Binding-site contacts:
Ligand atom CBA contacts residue MG1 of chain 1.M at 3.0 Å.
Ligand atom CAX contacts residue ASP188 of chain 1.A at 3.8 Å.
Ligand atom OAH contacts residue MG1 of chain 1.M at 2.2 Å.
Ligand atom CAW contacts residue PRO217 of chain 1.A at 3.6 Å (hydrophobic).
Ligand atom OAF contacts residue TYR215 of chain 1.A at 3.3 Å.
Ligand atom OAD contacts residue MG1 of chain 1.L at 2.1 Å.
Ligand atom OAH contacts residue MG1 of chain 1.L at 2.1 Å.
Ligand atom CBA contacts residue GLU224 of chain 1.A at 3.5 Å.
Ligand atom OAH contacts residue GLU224 of chain 1.A at 3.0 Å (salt-bridge).
Ligand atom CAL contacts residue PRO217 of chain 1.A at 3.9 Å (hydrophobic).
Ligand atom CAM contacts residue PRO217 of chain 1.A at 3.5 Å (hydrophobic).
Ligand atom CBB contacts residue GLU224 of chain 1.A at 3.8 Å.
Ligand atom CAV contacts residue PRO217 of chain 1.A at 3.6 Å (hydrophobic).
Ligand atom OAG contacts residue PRO217 of chain 1.A at 3.1 Å.
Ligand atom CBB contacts residue MG1 of chain 1.M at 3.3 Å.
Ligand atom OAD contacts residue ASP188 of chain 1.A at 2.8 Å (salt-bridge).
Ligand atom CAT contacts residue MG1 of chain 1.L at 2.9 Å.
Ligand atom CAN contacts residue GLY190 of chain 1.A at 3.9 Å.
Ligand atom CAC contacts residue TYR215 of chain 1.A at 3.2 Å (hydrophobic).
Ligand atom OAH contacts residue ASP131 of chain 1.A at 3.1 Å (salt-bridge).
Ligand atom CAX contacts residue MG1 of chain 1.L at 3.0 Å.
Ligand atom CAT contacts residue ASP188 of chain 1.A at 3.2 Å.
Ligand atom CAY contacts residue PRO217 of chain 1.A at 3.9 Å (hydrophobic).
Ligand atom CLAJ contacts residue PRO217 of chain 1.A at 3.5 Å.
Ligand atom OAF contacts residue PRO217 of chain 1.A at 3.7 Å.
Ligand atom CAZ contacts residue ASP188 of chain 1.A at 3.6 Å.
Ligand atom CLAJ contacts residue GLU224 of chain 1.A at 3.6 Å.
Ligand atom CBA contacts residue PRO217 of chain 1.A at 3.8 Å (hydrophobic).
Ligand atom CAR contacts residue TYR215 of chain 1.A at 3.8 Å (hydrophobic).
Ligand atom CLAJ contacts residue GLN218 of chain 1.A at 3.7 Å.
Ligand atom FAI contacts residue GLN218 of chain 1.A at 3.5 Å.
Ligand atom OAH contacts residue ASP188 of chain 1.A at 3.3 Å (salt-bridge).
Ligand atom CAU contacts residue PRO217 of chain 1.A at 3.8 Å (hydrophobic).
Ligand atom CAZ contacts residue MG1 of chain 1.L at 3.2 Å.
Ligand atom NH contacts residue PRO217 of chain 1.A at 3.8 Å.
Ligand atom CAX contacts residue MG1 of chain 1.M at 3.1 Å.
Ligand atom CAX contacts residue GLU224 of chain 1.A at 3.6 Å.
Ligand atom OAE contacts residue MG1 of chain 1.M at 2.0 Å.
Ligand atom OAE contacts residue GLU224 of chain 1.A at 2.8 Å (salt-bridge).
Ligand atom NAS contacts residue PRO217 of chain 1.A at 3.7 Å.

Sequence of chain 1.A:
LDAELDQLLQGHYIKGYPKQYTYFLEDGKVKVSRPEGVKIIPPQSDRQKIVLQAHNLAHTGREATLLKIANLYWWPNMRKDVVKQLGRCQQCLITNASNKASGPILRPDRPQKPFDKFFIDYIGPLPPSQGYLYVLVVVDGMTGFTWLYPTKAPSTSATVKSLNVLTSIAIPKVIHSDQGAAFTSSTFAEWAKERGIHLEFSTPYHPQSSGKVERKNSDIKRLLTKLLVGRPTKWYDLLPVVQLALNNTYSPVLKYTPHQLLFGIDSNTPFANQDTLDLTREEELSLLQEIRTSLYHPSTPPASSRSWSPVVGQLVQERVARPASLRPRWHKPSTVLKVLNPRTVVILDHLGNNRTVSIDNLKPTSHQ

This protein binds this small molecule.
Small molecule (SMILES): CCN1C[C@H](C)n2c(c(O)c3c(=O)n(Cc4ccc(F)c(Cl)c4)nc(N4CCN(C)S4(=O)=O)c32)C1=O